Binding-site contacts:
Ligand atom CA contacts residue MET348 of chain 1.B at 4.1 Å (hydrophobic).
Ligand atom O contacts residue MET218 of chain 1.B at 4.3 Å.
Ligand atom C contacts residue MET218 of chain 1.B at 3.9 Å (hydrophobic).
Ligand atom N contacts residue MET348 of chain 1.B at 3.5 Å (h-bond).
Ligand atom OG1 contacts residue HIS214 of chain 1.B at 3.4 Å (h-bond).
Ligand atom NE1 contacts residue GLN468 of chain 1.B at 3.3 Å (h-bond).
Ligand atom O contacts residue MET348 of chain 1.B at 4.0 Å.
Ligand atom CD1 contacts residue GLN468 of chain 1.B at 3.4 Å.
Ligand atom CG2 contacts residue HIS219 of chain 1.B at 3.4 Å.
Ligand atom CG2 contacts residue ASP215 of chain 1.B at 3.1 Å.
Ligand atom O contacts residue ARG177 of chain 1.B at 3.6 Å (salt-bridge).
Ligand atom CZ2 contacts residue GLN468 of chain 1.B at 4.0 Å.
Ligand atom CE3 contacts residue GLN468 of chain 1.B at 4.0 Å.
Ligand atom N contacts residue MET218 of chain 1.B at 4.1 Å.
Ligand atom CE2 contacts residue GLN468 of chain 1.B at 3.3 Å.
Ligand atom CA contacts residue MET439 of chain 1.B at 3.5 Å (hydrophobic).
Ligand atom CB contacts residue MET439 of chain 1.B at 3.4 Å (hydrophobic).
Ligand atom CB contacts residue GLN468 of chain 1.B at 3.9 Å.
Ligand atom N contacts residue MET218 of chain 1.B at 4.1 Å.
Ligand atom CB contacts residue ARG177 of chain 1.B at 4.1 Å.
Ligand atom CG2 contacts residue MET218 of chain 1.B at 3.5 Å (hydrophobic).
Ligand atom O contacts residue PHE39 of chain 1.B at 4.3 Å.
Ligand atom CH2 contacts residue HIS494 of chain 1.B at 4.2 Å.
Ligand atom CA contacts residue HIS214 of chain 1.B at 3.7 Å.
Ligand atom CB contacts residue ARG177 of chain 1.B at 3.8 Å.
Ligand atom CB contacts residue ASP215 of chain 1.B at 3.0 Å.
Ligand atom CG contacts residue GLN468 of chain 1.B at 3.5 Å.
Ligand atom OG1 contacts residue ASP215 of chain 1.B at 2.3 Å (salt-bridge).
Ligand atom CA contacts residue MET218 of chain 1.B at 3.8 Å (hydrophobic).
Ligand atom OG1 contacts residue ARG96 of chain 1.B at 3.9 Å.
Ligand atom O contacts residue HIS271 of chain 1.B at 3.6 Å.
Ligand atom N contacts residue ARG177 of chain 1.B at 4.0 Å.
Ligand atom C contacts residue MET348 of chain 1.B at 4.2 Å (hydrophobic).
Ligand atom CD2 contacts residue GLN468 of chain 1.B at 3.4 Å.
Ligand atom CZ3 contacts residue THR437 of chain 1.B at 4.1 Å.
Ligand atom OG1 contacts residue ARG177 of chain 1.B at 3.2 Å (salt-bridge).
Ligand atom O contacts residue MET348 of chain 1.B at 3.9 Å.
Ligand atom N contacts residue HIS214 of chain 1.B at 3.4 Å (h-bond).
Ligand atom CE3 contacts residue THR437 of chain 1.B at 4.2 Å.
Ligand atom CB contacts residue HIS214 of chain 1.B at 3.9 Å.

This protein binds this small molecule.
Small molecule (SMILES): C[C@@H](O)[C@H](NC(=O)[C@@H](N)CC1=CN=C2C=CC=CC12)C(=O)N[C@H](C=O)[C@@H](C)O

Sequence of chain 1.B:
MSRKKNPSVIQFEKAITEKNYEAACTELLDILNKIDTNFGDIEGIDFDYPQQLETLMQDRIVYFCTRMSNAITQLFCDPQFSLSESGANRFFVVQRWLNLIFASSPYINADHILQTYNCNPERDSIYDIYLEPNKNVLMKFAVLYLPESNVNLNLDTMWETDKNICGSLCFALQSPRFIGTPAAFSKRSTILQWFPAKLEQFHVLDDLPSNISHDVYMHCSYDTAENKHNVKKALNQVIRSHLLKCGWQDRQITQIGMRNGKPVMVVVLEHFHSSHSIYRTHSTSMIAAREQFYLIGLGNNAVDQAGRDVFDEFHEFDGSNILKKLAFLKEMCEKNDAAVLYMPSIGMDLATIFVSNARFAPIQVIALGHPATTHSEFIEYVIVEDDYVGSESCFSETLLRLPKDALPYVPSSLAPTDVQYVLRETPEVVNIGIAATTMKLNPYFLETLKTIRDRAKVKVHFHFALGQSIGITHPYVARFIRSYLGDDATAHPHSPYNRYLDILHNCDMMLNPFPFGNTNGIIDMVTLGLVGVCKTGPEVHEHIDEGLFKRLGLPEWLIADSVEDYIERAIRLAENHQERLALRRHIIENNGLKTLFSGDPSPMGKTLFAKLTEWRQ